Sequence of chain 1.C:
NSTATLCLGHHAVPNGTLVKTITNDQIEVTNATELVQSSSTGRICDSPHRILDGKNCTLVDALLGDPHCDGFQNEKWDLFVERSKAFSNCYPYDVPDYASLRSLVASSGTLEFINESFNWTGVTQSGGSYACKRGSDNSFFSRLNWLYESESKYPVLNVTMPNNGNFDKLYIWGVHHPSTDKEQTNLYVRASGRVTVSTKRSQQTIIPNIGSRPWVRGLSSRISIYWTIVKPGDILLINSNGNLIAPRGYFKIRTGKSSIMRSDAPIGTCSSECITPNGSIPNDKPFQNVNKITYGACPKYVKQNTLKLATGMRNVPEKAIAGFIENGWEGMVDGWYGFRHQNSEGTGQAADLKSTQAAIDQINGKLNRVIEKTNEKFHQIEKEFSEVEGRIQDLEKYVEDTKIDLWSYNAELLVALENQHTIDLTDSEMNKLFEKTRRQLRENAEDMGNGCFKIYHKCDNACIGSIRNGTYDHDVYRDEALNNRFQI

This protein binds this small molecule.
Small molecule (SMILES): CC(=O)N[C@@H]1[C@@H](O)[C@H](O)[C@@H](CO)O[C@H]1O

Binding-site contacts:
Ligand atom C7 contacts residue ASN56 of chain 1.C at 3.5 Å.
Ligand atom N2 contacts residue ASN56 of chain 1.C at 3.1 Å (h-bond).
Ligand atom O5 contacts residue ASN56 of chain 1.C at 2.3 Å (h-bond).
Ligand atom C4 contacts residue ASN56 of chain 1.C at 4.2 Å.
Ligand atom O7 contacts residue ASN56 of chain 1.C at 3.4 Å (h-bond).
Ligand atom O5 contacts residue PHE87 of chain 1.C at 3.7 Å.
Ligand atom C1 contacts residue ASN56 of chain 1.C at 1.4 Å.
Ligand atom C3 contacts residue ASN56 of chain 1.C at 3.9 Å.
Ligand atom C8 contacts residue LYS55 of chain 1.C at 3.8 Å.
Ligand atom O6 contacts residue PHE87 of chain 1.C at 4.2 Å.
Ligand atom C2 contacts residue ASN56 of chain 1.C at 2.5 Å.
Ligand atom C5 contacts residue ASN56 of chain 1.C at 3.6 Å.
Ligand atom C1 contacts residue PHE87 of chain 1.C at 4.4 Å (hydrophobic).
Ligand atom C6 contacts residue PHE87 of chain 1.C at 4.4 Å (hydrophobic).